Binding-site contacts:
Ligand atom C2' contacts residue HIS13 of chain 1.A at 3.9 Å.
Ligand atom C7' contacts residue GLU38 of chain 1.A at 3.7 Å.
Ligand atom O7' contacts residue ARG118 of chain 1.A at 3.1 Å (salt-bridge).
Ligand atom O3' contacts residue GLU180 of chain 1.A at 3.2 Å (salt-bridge).
Ligand atom N1 contacts residue TYR127 of chain 1.A at 3.5 Å.
Ligand atom O4 contacts residue MET83 of chain 1.A at 3.5 Å.
Ligand atom C2 contacts residue TYR127 of chain 1.A at 3.3 Å (hydrophobic).
Ligand atom C3' contacts residue TYR56 of chain 1.A at 3.7 Å (hydrophobic).
Ligand atom C5 contacts residue MET83 of chain 1.A at 3.5 Å (hydrophobic).
Ligand atom N3 contacts residue GLN80 of chain 1.A at 2.8 Å (h-bond).
Ligand atom O3' contacts residue TYR56 of chain 1.A at 2.5 Å (h-bond).
Ligand atom C4 contacts residue MET83 of chain 1.A at 3.6 Å (hydrophobic).
Ligand atom C4' contacts residue ARG177 of chain 1.A at 3.7 Å.
Ligand atom C6' contacts residue MET83 of chain 1.A at 3.6 Å (hydrophobic).
Ligand atom C6 contacts residue MET83 of chain 1.A at 3.4 Å (hydrophobic).
Ligand atom O4 contacts residue TYR127 of chain 1.A at 3.6 Å.
Ligand atom N1 contacts residue MET83 of chain 1.A at 3.5 Å.
Ligand atom C4 contacts residue TYR127 of chain 1.A at 3.5 Å (hydrophobic).
Ligand atom I contacts residue TYR87 of chain 1.A at 3.5 Å.
Ligand atom O2 contacts residue GLN80 of chain 1.A at 3.7 Å.
Ligand atom O3' contacts residue HIS13 of chain 1.A at 3.2 Å.
Ligand atom O5' contacts residue ILE52 of chain 1.A at 3.4 Å.
Ligand atom N3 contacts residue TYR127 of chain 1.A at 3.3 Å.
Ligand atom O2 contacts residue ILE55 of chain 1.A at 3.4 Å.
Ligand atom C1' contacts residue TYR127 of chain 1.A at 3.8 Å (hydrophobic).
Ligand atom C7' contacts residue TRP43 of chain 1.A at 3.9 Å (hydrophobic).
Ligand atom O2 contacts residue TYR127 of chain 1.A at 3.6 Å.
Ligand atom N3 contacts residue MET83 of chain 1.A at 3.7 Å.
Ligand atom C2 contacts residue GLN80 of chain 1.A at 3.6 Å.
Ligand atom C4 contacts residue GLN80 of chain 1.A at 3.3 Å.
Ligand atom C4' contacts residue GLU180 of chain 1.A at 3.7 Å.
Ligand atom O4 contacts residue GLN80 of chain 1.A at 2.3 Å (h-bond).
Ligand atom C3' contacts residue HIS13 of chain 1.A at 3.4 Å.
Ligand atom C2 contacts residue MET83 of chain 1.A at 3.7 Å (hydrophobic).
Ligand atom O7' contacts residue HIS13 of chain 1.A at 3.5 Å.
Ligand atom O4 contacts residue ALA123 of chain 1.A at 3.6 Å.
Ligand atom C5 contacts residue TYR127 of chain 1.A at 3.9 Å (hydrophobic).
Ligand atom O7' contacts residue GLU38 of chain 1.A at 3.9 Å.
Ligand atom C2' contacts residue TYR127 of chain 1.A at 3.3 Å (hydrophobic).
Ligand atom C6 contacts residue TYR127 of chain 1.A at 3.9 Å (hydrophobic).

A protein and the small-molecule ligand that binds it are described below.
Small molecule (SMILES): O=c1[nH]c(=O)n([C@@H]2CO[C@H](CO)[C@@H](O)C2)cc1I

Sequence of chain 1.A:
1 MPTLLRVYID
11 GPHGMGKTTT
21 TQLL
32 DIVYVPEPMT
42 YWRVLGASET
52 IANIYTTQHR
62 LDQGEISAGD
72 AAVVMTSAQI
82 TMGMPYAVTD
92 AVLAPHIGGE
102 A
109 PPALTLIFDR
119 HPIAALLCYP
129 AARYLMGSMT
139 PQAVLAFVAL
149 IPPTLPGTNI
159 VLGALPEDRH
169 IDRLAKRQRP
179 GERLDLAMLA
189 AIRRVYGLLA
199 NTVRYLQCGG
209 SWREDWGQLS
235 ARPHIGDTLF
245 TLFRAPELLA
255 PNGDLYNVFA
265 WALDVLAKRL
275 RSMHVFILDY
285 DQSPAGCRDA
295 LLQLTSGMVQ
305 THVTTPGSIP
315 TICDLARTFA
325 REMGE